The protein below binds the small molecule below.
Small molecule (SMILES): CC(=O)N[C@H]1[C@H](O[C@H]2[C@H](O)[C@@H](NC(C)=O)CO[C@@H]2CO)O[C@H](CO)[C@@H](O)[C@@H]1O

Sequence of chain 1.B:
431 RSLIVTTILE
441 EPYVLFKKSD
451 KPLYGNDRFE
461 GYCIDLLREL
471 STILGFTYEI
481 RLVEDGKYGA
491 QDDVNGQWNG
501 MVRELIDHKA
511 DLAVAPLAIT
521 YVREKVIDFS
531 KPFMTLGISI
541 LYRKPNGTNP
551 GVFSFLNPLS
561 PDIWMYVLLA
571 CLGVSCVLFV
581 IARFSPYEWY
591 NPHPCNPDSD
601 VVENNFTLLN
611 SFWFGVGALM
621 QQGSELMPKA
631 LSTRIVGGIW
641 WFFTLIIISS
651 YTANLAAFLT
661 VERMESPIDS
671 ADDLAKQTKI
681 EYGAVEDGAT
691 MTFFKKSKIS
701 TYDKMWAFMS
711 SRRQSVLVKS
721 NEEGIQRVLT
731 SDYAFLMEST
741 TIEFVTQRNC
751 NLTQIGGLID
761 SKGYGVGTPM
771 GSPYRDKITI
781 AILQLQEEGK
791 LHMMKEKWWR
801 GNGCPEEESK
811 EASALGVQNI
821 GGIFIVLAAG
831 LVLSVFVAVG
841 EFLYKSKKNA

Binding-site contacts:
Ligand atom O4 contacts residue ASN749 of chain 1.B at 3.8 Å.
Ligand atom C1 contacts residue ARG543 of chain 1.B at 3.7 Å.
Ligand atom C4 contacts residue ARG748 of chain 1.B at 3.7 Å.
Ligand atom C3 contacts residue ASN751 of chain 1.B at 3.5 Å.
Ligand atom O5 contacts residue NAG1 of chain 1.F at 4.4 Å.
Ligand atom C5 contacts residue ASN751 of chain 1.B at 3.3 Å.
Ligand atom C8 contacts residue NAG1 of chain 1.F at 3.3 Å.
Ligand atom O5 contacts residue ARG543 of chain 1.B at 4.1 Å.
Ligand atom C3 contacts residue ARG748 of chain 1.B at 4.1 Å.
Ligand atom C4 contacts residue CYS750 of chain 1.B at 4.4 Å (hydrophobic).
Ligand atom C1 contacts residue NAG1 of chain 1.F at 4.4 Å.
Ligand atom C5 contacts residue ASN749 of chain 1.B at 4.2 Å.
Ligand atom O3 contacts residue ASN751 of chain 1.B at 4.2 Å.
Ligand atom O6 contacts residue ASN749 of chain 1.B at 3.6 Å (h-bond).
Ligand atom C7 contacts residue CYS750 of chain 1.B at 4.4 Å (hydrophobic).
Ligand atom C8 contacts residue GLU806 of chain 1.B at 3.4 Å.
Ligand atom O3 contacts residue CYS750 of chain 1.B at 3.6 Å.
Ligand atom C6 contacts residue ASN751 of chain 1.B at 4.0 Å.
Ligand atom O7 contacts residue CYS750 of chain 1.B at 3.3 Å (h-bond).
Ligand atom C2 contacts residue ASN751 of chain 1.B at 2.6 Å.
Ligand atom O4 contacts residue ARG748 of chain 1.B at 3.2 Å (salt-bridge).
Ligand atom C7 contacts residue GLU806 of chain 1.B at 4.0 Å.
Ligand atom N2 contacts residue NAG1 of chain 1.F at 4.1 Å.
Ligand atom C4 contacts residue ASN749 of chain 1.B at 4.0 Å.
Ligand atom C1 contacts residue ASN751 of chain 1.B at 1.5 Å.
Ligand atom O3 contacts residue ARG748 of chain 1.B at 3.3 Å (salt-bridge).
Ligand atom C4 contacts residue ASN751 of chain 1.B at 3.3 Å.
Ligand atom O5 contacts residue ASN751 of chain 1.B at 2.4 Å (h-bond).
Ligand atom C6 contacts residue ASN749 of chain 1.B at 3.3 Å.
Ligand atom O7 contacts residue NAG1 of chain 1.F at 3.2 Å (h-bond).
Ligand atom C7 contacts residue NAG1 of chain 1.F at 3.3 Å.
Ligand atom C8 contacts residue ASN546 of chain 1.B at 3.9 Å.
Ligand atom O7 contacts residue GLU806 of chain 1.B at 3.7 Å.
Ligand atom N2 contacts residue ASN751 of chain 1.B at 3.8 Å.